Binding-site contacts:
Ligand atom C5 contacts residue PRO631 of chain 18.A at 4.2 Å (hydrophobic).
Ligand atom C6 contacts residue SER632 of chain 18.A at 3.9 Å.
Ligand atom C8 contacts residue HIS630 of chain 18.A at 3.3 Å.
Ligand atom C2 contacts residue GLY639 of chain 18.A at 3.1 Å.
Ligand atom O1P contacts residue LYS641 of chain 51.A at 4.0 Å.
Ligand atom C6 contacts residue PRO631 of chain 18.A at 3.9 Å (hydrophobic).
Ligand atom C6 contacts residue PRO421 of chain 18.A at 4.1 Å (hydrophobic).
Ligand atom C1' contacts residue PRO631 of chain 18.A at 4.3 Å (hydrophobic).
Ligand atom N1 contacts residue PHE638 of chain 18.A at 4.3 Å.
Ligand atom C5 contacts residue PRO421 of chain 18.A at 4.1 Å (hydrophobic).
Ligand atom N6 contacts residue SER632 of chain 18.A at 3.3 Å (h-bond).
Ligand atom N6 contacts residue GLY639 of chain 18.A at 3.6 Å (h-bond).
Ligand atom C2' contacts residue HIS630 of chain 18.A at 3.2 Å.
Ligand atom N7 contacts residue PRO421 of chain 18.A at 4.2 Å.
Ligand atom N6 contacts residue VAL420 of chain 18.A at 4.0 Å.
Ligand atom N6 contacts residue PHE638 of chain 18.A at 3.9 Å.
Ligand atom N7 contacts residue ASN609 of chain 18.A at 3.8 Å.
Ligand atom C5 contacts residue SER632 of chain 18.A at 4.1 Å.
Ligand atom N1 contacts residue GLY639 of chain 18.A at 3.1 Å (h-bond).
Ligand atom N1 contacts residue VAL420 of chain 18.A at 3.7 Å.
Ligand atom N6 contacts residue GLY637 of chain 18.A at 3.7 Å.
Ligand atom N1 contacts residue PRO631 of chain 18.A at 3.5 Å (h-bond).
Ligand atom C1' contacts residue HIS630 of chain 18.A at 4.0 Å.
Ligand atom C8 contacts residue PRO421 of chain 18.A at 4.3 Å (hydrophobic).
Ligand atom C2 contacts residue PRO421 of chain 18.A at 4.5 Å (hydrophobic).
Ligand atom C4 contacts residue PRO421 of chain 18.A at 4.3 Å (hydrophobic).
Ligand atom N3 contacts residue GLY639 of chain 18.A at 4.3 Å.
Ligand atom N9 contacts residue PRO421 of chain 18.A at 4.4 Å.
Ligand atom O2P contacts residue ASP626 of chain 51.A at 4.2 Å.
Ligand atom C6 contacts residue VAL420 of chain 18.A at 4.0 Å (hydrophobic).
Ligand atom N7 contacts residue HIS630 of chain 18.A at 4.1 Å.
Ligand atom N7 contacts residue SER632 of chain 18.A at 4.1 Å.
Ligand atom C2 contacts residue PRO631 of chain 18.A at 3.3 Å (hydrophobic).
Ligand atom C4 contacts residue PRO631 of chain 18.A at 4.0 Å (hydrophobic).
Ligand atom N9 contacts residue HIS630 of chain 18.A at 4.2 Å.
Ligand atom C2 contacts residue VAL420 of chain 18.A at 4.3 Å (hydrophobic).
Ligand atom N1 contacts residue PRO421 of chain 18.A at 4.3 Å.
Ligand atom C6 contacts residue GLY639 of chain 18.A at 3.8 Å.
Ligand atom N3 contacts residue PRO631 of chain 18.A at 3.6 Å.
Ligand atom C3' contacts residue HIS630 of chain 18.A at 4.4 Å.

Sequence of chain 51.A:
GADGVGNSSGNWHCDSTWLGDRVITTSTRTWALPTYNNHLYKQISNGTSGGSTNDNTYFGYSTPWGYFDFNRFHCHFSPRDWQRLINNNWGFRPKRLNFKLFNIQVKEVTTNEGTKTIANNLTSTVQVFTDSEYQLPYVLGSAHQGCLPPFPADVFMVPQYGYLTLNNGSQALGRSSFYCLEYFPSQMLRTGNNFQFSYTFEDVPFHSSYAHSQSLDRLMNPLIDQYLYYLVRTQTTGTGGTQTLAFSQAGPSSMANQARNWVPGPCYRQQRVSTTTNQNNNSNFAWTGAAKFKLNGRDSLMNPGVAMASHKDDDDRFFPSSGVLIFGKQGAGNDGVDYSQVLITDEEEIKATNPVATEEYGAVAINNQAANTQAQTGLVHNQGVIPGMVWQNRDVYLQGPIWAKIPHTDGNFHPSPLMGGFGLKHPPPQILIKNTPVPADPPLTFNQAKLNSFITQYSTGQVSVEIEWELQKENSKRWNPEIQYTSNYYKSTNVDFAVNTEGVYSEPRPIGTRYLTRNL

This small molecule binds to this protein.
Small molecule (SMILES): Nc1ncnc2c1ncn2[C@H]1C[C@H](O)[C@@H](COP(=O)(O)O)O1

Sequence of chain 18.A:
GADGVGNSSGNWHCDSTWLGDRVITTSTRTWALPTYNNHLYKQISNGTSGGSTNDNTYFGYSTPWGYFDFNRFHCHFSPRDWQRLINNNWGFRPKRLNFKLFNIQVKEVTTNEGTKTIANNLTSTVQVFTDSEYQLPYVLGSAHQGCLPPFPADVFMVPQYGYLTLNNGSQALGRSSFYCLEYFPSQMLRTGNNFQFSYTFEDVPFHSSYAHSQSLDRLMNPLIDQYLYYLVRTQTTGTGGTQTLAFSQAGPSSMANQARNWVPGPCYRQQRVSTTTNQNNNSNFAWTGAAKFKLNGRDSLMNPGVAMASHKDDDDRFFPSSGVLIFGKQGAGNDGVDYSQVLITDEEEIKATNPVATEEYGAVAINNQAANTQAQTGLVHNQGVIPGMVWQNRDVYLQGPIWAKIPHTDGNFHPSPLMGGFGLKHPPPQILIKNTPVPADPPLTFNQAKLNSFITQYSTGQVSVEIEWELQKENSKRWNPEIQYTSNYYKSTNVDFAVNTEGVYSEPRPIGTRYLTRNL